Sequence of chain 1.D:
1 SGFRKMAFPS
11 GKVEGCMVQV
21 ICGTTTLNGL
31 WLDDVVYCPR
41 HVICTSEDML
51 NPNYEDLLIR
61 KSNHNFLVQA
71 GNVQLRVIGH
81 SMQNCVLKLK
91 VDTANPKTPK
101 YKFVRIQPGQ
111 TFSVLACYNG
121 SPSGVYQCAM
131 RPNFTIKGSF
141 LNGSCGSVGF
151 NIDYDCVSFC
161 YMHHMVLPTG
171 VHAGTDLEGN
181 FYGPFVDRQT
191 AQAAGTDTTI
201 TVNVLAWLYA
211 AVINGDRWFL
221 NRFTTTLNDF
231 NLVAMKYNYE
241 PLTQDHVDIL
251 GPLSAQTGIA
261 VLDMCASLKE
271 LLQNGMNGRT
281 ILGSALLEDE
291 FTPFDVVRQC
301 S

Binding-site contacts:
Ligand atom C03 contacts residue PHE140 of chain 1.C at 3.1 Å (hydrophobic).
Ligand atom C30 contacts residue HIS41 of chain 1.C at 3.6 Å.
Ligand atom C32 contacts residue HIS41 of chain 1.C at 3.5 Å.
Ligand atom C03 contacts residue VAL166 of chain 1.C at 3.5 Å (hydrophobic).
Ligand atom O36 contacts residue MET165 of chain 1.C at 3.1 Å.
Ligand atom N04 contacts residue PHE140 of chain 1.C at 3.4 Å.
Ligand atom O36 contacts residue HIS164 of chain 1.C at 3.7 Å.
Ligand atom C06 contacts residue SER144 of chain 1.C at 3.5 Å.
Ligand atom F33 contacts residue HIS164 of chain 1.C at 2.9 Å.
Ligand atom F31 contacts residue ASP187 of chain 1.C at 3.1 Å.
Ligand atom N19 contacts residue THR26 of chain 1.C at 3.1 Å (h-bond).
Ligand atom N37 contacts residue LEU141 of chain 1.C at 3.5 Å (h-bond).
Ligand atom C21 contacts residue THR25 of chain 1.C at 3.6 Å.
Ligand atom O36 contacts residue VAL166 of chain 1.C at 3.1 Å (h-bond).
Ligand atom C01 contacts residue ASN142 of chain 1.C at 3.2 Å.
Ligand atom N19 contacts residue THR25 of chain 1.C at 3.5 Å.
Ligand atom N02 contacts residue PHE140 of chain 1.C at 3.6 Å.
Ligand atom C08 contacts residue CYS145 of chain 1.C at 3.5 Å (hydrophobic).
Ligand atom N02 contacts residue LEU141 of chain 1.C at 3.6 Å.
Ligand atom N04 contacts residue SER144 of chain 1.C at 3.5 Å (h-bond).
Ligand atom O09 contacts residue SER144 of chain 1.C at 3.3 Å (h-bond).
Ligand atom C06 contacts residue HIS163 of chain 1.C at 3.6 Å.
Ligand atom C18 contacts residue THR24 of chain 1.C at 3.3 Å.
Ligand atom F33 contacts residue HIS41 of chain 1.C at 3.6 Å.
Ligand atom CL2 contacts residue CYS145 of chain 1.C at 3.5 Å.
Ligand atom C05 contacts residue SER144 of chain 1.C at 3.5 Å.
Ligand atom C34 contacts residue HIS164 of chain 1.C at 3.1 Å.
Ligand atom F31 contacts residue ARG188 of chain 1.C at 3.6 Å.
Ligand atom N02 contacts residue VAL166 of chain 1.C at 3.6 Å.
Ligand atom F33 contacts residue CYS145 of chain 1.C at 3.4 Å.
Ligand atom N04 contacts residue HIS163 of chain 1.C at 3.3 Å (h-bond).
Ligand atom C05 contacts residue LEU141 of chain 1.C at 3.6 Å (hydrophobic).
Ligand atom C03 contacts residue SER1 of chain 1.D at 3.5 Å.
Ligand atom F28 contacts residue GLN189 of chain 1.C at 3.1 Å.
Ligand atom O09 contacts residue GLY143 of chain 1.C at 3.2 Å (h-bond).
Ligand atom F31 contacts residue HIS41 of chain 1.C at 3.5 Å.
Ligand atom C20 contacts residue THR26 of chain 1.C at 3.6 Å.
Ligand atom O09 contacts residue CYS145 of chain 1.C at 3.0 Å (h-bond).
Ligand atom C21 contacts residue THR26 of chain 1.C at 3.2 Å.
Ligand atom C32 contacts residue HIS164 of chain 1.C at 3.2 Å.

A small-molecule ligand and the protein it binds are described below.
Small molecule (SMILES): Cn1cnc(Cn2c(=O)nc(Nc3cc4cn(C)nc4cc3Cl)n(Cc3cc(F)c(F)cc3F)c2=O)n1

Sequence of chain 1.C:
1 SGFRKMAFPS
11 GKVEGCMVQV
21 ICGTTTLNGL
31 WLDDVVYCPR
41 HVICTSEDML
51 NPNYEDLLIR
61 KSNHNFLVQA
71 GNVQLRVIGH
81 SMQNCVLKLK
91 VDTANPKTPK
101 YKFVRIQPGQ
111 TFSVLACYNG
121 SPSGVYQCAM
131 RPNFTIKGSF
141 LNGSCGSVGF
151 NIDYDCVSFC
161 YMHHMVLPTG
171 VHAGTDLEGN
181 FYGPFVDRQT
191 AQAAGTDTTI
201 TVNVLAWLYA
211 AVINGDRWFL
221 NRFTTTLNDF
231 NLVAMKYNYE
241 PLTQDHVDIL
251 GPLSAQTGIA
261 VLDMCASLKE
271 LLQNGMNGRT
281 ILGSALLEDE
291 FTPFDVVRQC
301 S